The protein below binds the small molecule below.
Small molecule (SMILES): CN1CC/C=C/[C@H](OCCN2CC(F)(F)C2)[C@@H]2CC[C@H]2CN2C[C@@]3(CCCc4cc(Cl)ccc43)COc3ccc(cc32)[C@@](O)(C(=O)NS(=O)(=O)N(C)C)CC1=O

Binding-site contacts:
Ligand atom C15 contacts residue LEU97 of chain 1.A at 3.5 Å (hydrophobic).
Ligand atom C2 contacts residue VAL79 of chain 1.A at 3.7 Å (hydrophobic).
Ligand atom F1 contacts residue MET61 of chain 1.A at 3.4 Å.
Ligand atom C4 contacts residue VAL83 of chain 1.A at 3.8 Å (hydrophobic).
Ligand atom O1 contacts residue LEU97 of chain 1.A at 3.5 Å.
Ligand atom C30 contacts residue PHE58 of chain 1.A at 3.6 Å (hydrophobic).
Ligand atom C5 contacts residue LEU97 of chain 1.A at 3.8 Å (hydrophobic).
Ligand atom C31 contacts residue PHE100 of chain 1.A at 3.6 Å (hydrophobic).
Ligand atom C13 contacts residue PHE100 of chain 1.A at 3.6 Å (hydrophobic).
Ligand atom C17 contacts residue PHE100 of chain 1.A at 3.8 Å (hydrophobic).
Ligand atom O4 contacts residue ALA57 of chain 1.A at 3.7 Å.
Ligand atom O2 contacts residue ARG93 of chain 1.A at 2.9 Å (salt-bridge).
Ligand atom C15 contacts residue PHE100 of chain 1.A at 3.7 Å (hydrophobic).
Ligand atom C18 contacts residue MET80 of chain 1.A at 3.6 Å (hydrophobic).
Ligand atom O7 contacts residue VAL83 of chain 1.A at 3.8 Å.
Ligand atom C9 contacts residue VAL83 of chain 1.A at 3.7 Å (hydrophobic).
Ligand atom C21 contacts residue MET61 of chain 1.A at 3.6 Å (hydrophobic).
Ligand atom C30 contacts residue MET61 of chain 1.A at 3.7 Å (hydrophobic).
Ligand atom C24 contacts residue THR96 of chain 1.A at 3.8 Å.
Ligand atom C13 contacts residue MET80 of chain 1.A at 3.7 Å (hydrophobic).
Ligand atom C3 contacts residue VAL79 of chain 1.A at 3.6 Å (hydrophobic).
Ligand atom C18 contacts residue PHE100 of chain 1.A at 3.7 Å (hydrophobic).
Ligand atom C29 contacts residue ALA57 of chain 1.A at 3.7 Å (hydrophobic).
Ligand atom C16 contacts residue GLY101 of chain 1.A at 3.7 Å.
Ligand atom CL1 contacts residue GLY101 of chain 1.A at 3.8 Å.
Ligand atom C16 contacts residue PHE100 of chain 1.A at 3.8 Å (hydrophobic).
Ligand atom CL1 contacts residue ILE124 of chain 1.A at 3.8 Å.
Ligand atom C17 contacts residue MET80 of chain 1.A at 3.8 Å (hydrophobic).
Ligand atom C7 contacts residue THR96 of chain 1.A at 3.7 Å.
Ligand atom C16 contacts residue LEU97 of chain 1.A at 3.2 Å (hydrophobic).
Ligand atom C5 contacts residue ARG93 of chain 1.A at 3.6 Å.
Ligand atom C6 contacts residue ARG93 of chain 1.A at 3.6 Å.
Ligand atom C36 contacts residue ALA57 of chain 1.A at 3.5 Å (hydrophobic).
Ligand atom C27 contacts residue HIS54 of chain 1.A at 3.6 Å.
Ligand atom C36 contacts residue MET61 of chain 1.A at 3.7 Å (hydrophobic).
Ligand atom C14 contacts residue PHE100 of chain 1.A at 3.6 Å (hydrophobic).
Ligand atom O5 contacts residue ARG93 of chain 1.A at 3.0 Å (salt-bridge).
Ligand atom F1 contacts residue GLY60 of chain 1.A at 3.1 Å.
Ligand atom CL1 contacts residue LEU120 of chain 1.A at 3.2 Å.
Ligand atom C33 contacts residue ARG93 of chain 1.A at 3.8 Å.

Sequence of chain 1.A:
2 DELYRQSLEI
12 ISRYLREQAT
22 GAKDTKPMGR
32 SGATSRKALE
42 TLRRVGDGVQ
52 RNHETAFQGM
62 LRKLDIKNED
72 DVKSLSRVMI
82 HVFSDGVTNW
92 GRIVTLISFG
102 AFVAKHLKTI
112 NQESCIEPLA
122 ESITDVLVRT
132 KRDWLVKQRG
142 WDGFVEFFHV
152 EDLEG